Binding-site contacts:
Ligand atom C4 contacts residue ASP156 of chain 2.A at 3.6 Å.
Ligand atom C7 contacts residue TYR106 of chain 2.A at 3.3 Å (hydrophobic).
Ligand atom C11 contacts residue TYR106 of chain 2.A at 3.2 Å (hydrophobic).
Ligand atom O1 contacts residue CYS158 of chain 2.A at 3.4 Å (h-bond).
Ligand atom C11 contacts residue MET260 of chain 2.A at 3.7 Å (hydrophobic).
Ligand atom O2 contacts residue ASP280 of chain 2.A at 3.0 Å (salt-bridge).
Ligand atom C5 contacts residue GLY230 of chain 2.A at 3.7 Å.
Ligand atom N5 contacts residue ALA232 of chain 2.A at 2.7 Å (h-bond).
Ligand atom C9 contacts residue TYR106 of chain 2.A at 3.5 Å (hydrophobic).
Ligand atom C4 contacts residue ASP102 of chain 2.A at 3.7 Å.
Ligand atom N4 contacts residue TYR106 of chain 2.A at 3.6 Å (h-bond).
Ligand atom N2 contacts residue ASP102 of chain 2.A at 3.0 Å (salt-bridge).
Ligand atom O1 contacts residue GLY229 of chain 2.A at 3.4 Å.
Ligand atom N2 contacts residue MET260 of chain 2.A at 3.6 Å.
Ligand atom C9 contacts residue ASP102 of chain 2.A at 3.5 Å.
Ligand atom N3 contacts residue ASP156 of chain 2.A at 3.0 Å (salt-bridge).
Ligand atom C11 contacts residue ALA232 of chain 2.A at 3.5 Å (hydrophobic).
Ligand atom C12 contacts residue GLY261 of chain 2.A at 3.7 Å.
Ligand atom C4 contacts residue MET260 of chain 2.A at 3.6 Å (hydrophobic).
Ligand atom N2 contacts residue TYR106 of chain 2.A at 3.5 Å.
Ligand atom N5 contacts residue TYR106 of chain 2.A at 3.6 Å.
Ligand atom N6 contacts residue TYR106 of chain 2.A at 3.3 Å (h-bond).
Ligand atom C1 contacts residue ASP156 of chain 2.A at 3.6 Å.
Ligand atom C11 contacts residue LEU231 of chain 2.A at 3.7 Å (hydrophobic).
Ligand atom C8 contacts residue TYR106 of chain 2.A at 3.4 Å (hydrophobic).
Ligand atom N4 contacts residue ALA232 of chain 2.A at 3.6 Å.
Ligand atom N6 contacts residue GLY261 of chain 2.A at 3.5 Å.
Ligand atom O1 contacts residue ASP156 of chain 2.A at 3.7 Å.
Ligand atom C10 contacts residue GLY261 of chain 2.A at 3.7 Å.
Ligand atom N1 contacts residue ASP156 of chain 2.A at 2.8 Å (salt-bridge).
Ligand atom C2 contacts residue TYR106 of chain 2.A at 3.5 Å (hydrophobic).
Ligand atom C3 contacts residue TYR106 of chain 2.A at 3.3 Å (hydrophobic).
Ligand atom N3 contacts residue ASP102 of chain 2.A at 2.8 Å (salt-bridge).
Ligand atom O1 contacts residue GLN203 of chain 2.A at 3.1 Å (h-bond).
Ligand atom N4 contacts residue LEU231 of chain 2.A at 2.8 Å (h-bond).
Ligand atom C12 contacts residue ALA232 of chain 2.A at 3.6 Å (hydrophobic).
Ligand atom N4 contacts residue MET260 of chain 2.A at 3.6 Å.
Ligand atom C6 contacts residue TYR106 of chain 2.A at 3.3 Å (hydrophobic).
Ligand atom C5 contacts residue TYR106 of chain 2.A at 3.5 Å (hydrophobic).
Ligand atom O1 contacts residue GLY230 of chain 2.A at 2.8 Å (h-bond).

Sequence of chain 2.A:
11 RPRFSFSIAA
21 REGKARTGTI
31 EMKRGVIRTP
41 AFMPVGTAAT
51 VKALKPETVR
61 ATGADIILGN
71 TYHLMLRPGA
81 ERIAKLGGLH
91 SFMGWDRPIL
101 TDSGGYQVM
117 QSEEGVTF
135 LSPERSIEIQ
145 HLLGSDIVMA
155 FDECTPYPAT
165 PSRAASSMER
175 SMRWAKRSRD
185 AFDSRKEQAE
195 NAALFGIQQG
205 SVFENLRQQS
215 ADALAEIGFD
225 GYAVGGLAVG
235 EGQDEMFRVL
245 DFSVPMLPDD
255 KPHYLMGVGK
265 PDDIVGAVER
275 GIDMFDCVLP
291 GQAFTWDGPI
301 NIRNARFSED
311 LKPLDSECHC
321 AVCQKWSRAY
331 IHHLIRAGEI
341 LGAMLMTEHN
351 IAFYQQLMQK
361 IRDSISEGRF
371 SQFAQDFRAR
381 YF

A small-molecule ligand and the protein it binds are described below.
Small molecule (SMILES): CNc1nc2cc3c(=O)[nH]c(N)nc3c(CCO)c2[nH]1